Sequence of chain 2.E:
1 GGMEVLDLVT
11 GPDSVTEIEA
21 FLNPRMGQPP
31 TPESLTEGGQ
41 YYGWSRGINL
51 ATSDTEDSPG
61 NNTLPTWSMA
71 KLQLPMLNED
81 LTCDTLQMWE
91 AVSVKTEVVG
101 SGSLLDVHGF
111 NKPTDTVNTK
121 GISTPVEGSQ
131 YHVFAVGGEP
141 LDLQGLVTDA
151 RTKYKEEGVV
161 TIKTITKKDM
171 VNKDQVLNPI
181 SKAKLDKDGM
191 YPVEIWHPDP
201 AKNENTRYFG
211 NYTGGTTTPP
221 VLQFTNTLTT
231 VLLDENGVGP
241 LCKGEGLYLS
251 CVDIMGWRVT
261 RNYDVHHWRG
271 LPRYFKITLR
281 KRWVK

Binding-site contacts:
Ligand atom C3 contacts residue VAL265 of chain 2.E at 4.0 Å (hydrophobic).
Ligand atom C9 contacts residue LEU50 of chain 2.E at 3.2 Å (hydrophobic).
Ligand atom C4 contacts residue GLY47 of chain 2.E at 3.3 Å.
Ligand atom O10 contacts residue ASN262 of chain 2.E at 3.4 Å (h-bond).
Ligand atom C3 contacts residue HIS267 of chain 2.E at 3.6 Å.
Ligand atom O6 contacts residue ASN62 of chain 2.E at 3.0 Å (h-bond).
Ligand atom C8 contacts residue ASN49 of chain 2.E at 3.9 Å.
Ligand atom C9 contacts residue THR52 of chain 2.E at 3.6 Å.
Ligand atom C4 contacts residue HIS267 of chain 2.E at 3.3 Å.
Ligand atom O1B contacts residue ARG46 of chain 2.E at 2.8 Å (salt-bridge).
Ligand atom O8 contacts residue SER58 of chain 2.E at 3.5 Å (h-bond).
Ligand atom O6 contacts residue THR63 of chain 2.E at 4.0 Å.
Ligand atom C9 contacts residue ASN49 of chain 2.E at 3.9 Å.
Ligand atom O7 contacts residue THR52 of chain 2.E at 4.0 Å.
Ligand atom C1 contacts residue GLY47 of chain 2.E at 3.8 Å.
Ligand atom C6 contacts residue GLY47 of chain 2.E at 3.7 Å.
Ligand atom O8 contacts residue ASN49 of chain 2.E at 3.4 Å (h-bond).
Ligand atom O1A contacts residue ARG46 of chain 2.E at 3.2 Å (salt-bridge).
Ligand atom O9 contacts residue ASN49 of chain 2.E at 2.9 Å (h-bond).
Ligand atom O9 contacts residue LEU50 of chain 2.E at 2.8 Å (h-bond).
Ligand atom O6 contacts residue GLY60 of chain 2.E at 4.1 Å.
Ligand atom C5 contacts residue GLY47 of chain 2.E at 4.1 Å.
Ligand atom O1A contacts residue GLY47 of chain 2.E at 2.8 Å (h-bond).
Ligand atom C10 contacts residue TYR41 of chain 2.E at 3.9 Å (hydrophobic).
Ligand atom O1A contacts residue LYS155 of chain 2.E at 4.0 Å.
Ligand atom C6 contacts residue ASN62 of chain 2.E at 3.3 Å.
Ligand atom N5 contacts residue TYR41 of chain 2.E at 2.9 Å (h-bond).
Ligand atom O4 contacts residue GLY47 of chain 2.E at 2.6 Å (h-bond).
Ligand atom C6 contacts residue TYR41 of chain 2.E at 3.5 Å (hydrophobic).
Ligand atom C11 contacts residue TYR41 of chain 2.E at 4.0 Å (hydrophobic).
Ligand atom C6 contacts residue THR63 of chain 2.E at 3.4 Å.
Ligand atom C3 contacts residue GLY47 of chain 2.E at 4.0 Å.
Ligand atom C4 contacts residue TYR41 of chain 2.E at 3.7 Å (hydrophobic).
Ligand atom C1 contacts residue ARG46 of chain 2.E at 3.6 Å.
Ligand atom C11 contacts residue ASP54 of chain 2.A at 3.6 Å.
Ligand atom O4 contacts residue THR260 of chain 2.E at 3.6 Å.
Ligand atom O4 contacts residue HIS267 of chain 2.E at 2.8 Å (h-bond).
Ligand atom O1A contacts residue HIS267 of chain 2.E at 3.2 Å.
Ligand atom C5 contacts residue TYR41 of chain 2.E at 3.5 Å (hydrophobic).
Ligand atom O8 contacts residue ARG46 of chain 2.E at 3.7 Å.

Sequence of chain 2.A:
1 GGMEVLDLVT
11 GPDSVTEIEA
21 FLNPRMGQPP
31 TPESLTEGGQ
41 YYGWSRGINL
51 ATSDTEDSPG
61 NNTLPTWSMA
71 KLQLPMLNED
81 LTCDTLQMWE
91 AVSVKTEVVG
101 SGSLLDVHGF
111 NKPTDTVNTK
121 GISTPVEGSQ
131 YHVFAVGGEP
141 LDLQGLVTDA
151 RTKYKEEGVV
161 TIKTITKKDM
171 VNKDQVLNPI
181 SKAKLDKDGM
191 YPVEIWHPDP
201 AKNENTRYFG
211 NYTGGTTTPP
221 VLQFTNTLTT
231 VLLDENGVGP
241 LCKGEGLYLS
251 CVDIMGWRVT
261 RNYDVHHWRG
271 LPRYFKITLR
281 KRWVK

A small-molecule ligand and the protein it binds are described below.
Small molecule (SMILES): CC(=O)N[C@@H]1[C@@H](O[C@@H]2O[C@H](CO)[C@H](O)[C@H](O[C@]3(C(=O)O)C[C@H](O)[C@@H](NC(C)=O)[C@H]([C@H](O)[C@H](O)CO)O3)[C@H]2O)[C@H](O)[C@@H](CO[C@]2(C(=O)O)C[C@H](O)[C@@H](NC(C)=O)[C@H]([C@H](O)[C@H](O)CO)O2)O[C@H]1O